A protein and the small-molecule ligand that binds it are described below.
Small molecule (SMILES): Cc1cc2oc(=O)c(Cc3cccc4ccccc34)c(O)c2cc1C

Sequence of chain 1.A:
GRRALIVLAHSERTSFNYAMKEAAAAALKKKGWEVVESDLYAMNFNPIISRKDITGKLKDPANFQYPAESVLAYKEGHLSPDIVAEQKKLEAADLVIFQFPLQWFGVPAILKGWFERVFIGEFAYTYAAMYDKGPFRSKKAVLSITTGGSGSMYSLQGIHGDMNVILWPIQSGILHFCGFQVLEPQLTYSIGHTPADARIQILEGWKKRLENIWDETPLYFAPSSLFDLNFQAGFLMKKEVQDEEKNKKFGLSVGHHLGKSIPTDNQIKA

Binding-site contacts:
Ligand atom C22 contacts residue PHE232 of chain 1.A at 3.1 Å (hydrophobic).
Ligand atom C10 contacts residue TYR128 of chain 1.A at 3.5 Å (hydrophobic).
Ligand atom C13 contacts residue GLY149 of chain 1.B at 3.5 Å.
Ligand atom C8 contacts residue GLY150 of chain 1.B at 3.8 Å.
Ligand atom C15 contacts residue TYR128 of chain 1.A at 3.9 Å (hydrophobic).
Ligand atom C19 contacts residue TYR128 of chain 1.A at 3.1 Å (hydrophobic).
Ligand atom C18 contacts residue TYR128 of chain 1.A at 3.1 Å (hydrophobic).
Ligand atom O7 contacts residue MET154 of chain 1.B at 3.7 Å.
Ligand atom C14 contacts residue TYR128 of chain 1.A at 3.6 Å (hydrophobic).
Ligand atom C13 contacts residue GLY150 of chain 1.B at 3.5 Å.
Ligand atom C12 contacts residue TYR126 of chain 1.A at 3.5 Å (hydrophobic).
Ligand atom C17 contacts residue TYR128 of chain 1.A at 3.4 Å (hydrophobic).
Ligand atom C6 contacts residue FAD1 of chain 1.K at 3.4 Å.
Ligand atom C16 contacts residue TYR128 of chain 1.A at 3.8 Å (hydrophobic).
Ligand atom C2 contacts residue FAD1 of chain 1.K at 3.1 Å.
Ligand atom C23 contacts residue PHE232 of chain 1.A at 3.7 Å (hydrophobic).
Ligand atom C4 contacts residue FAD1 of chain 1.K at 3.8 Å.
Ligand atom C20 contacts residue HIS194 of chain 1.B at 3.3 Å.
Ligand atom C8 contacts residue HIS161 of chain 1.B at 3.3 Å.
Ligand atom C21 contacts residue PHE232 of chain 1.A at 3.4 Å (hydrophobic).
Ligand atom C12 contacts residue FAD1 of chain 1.K at 3.7 Å.
Ligand atom O2 contacts residue FAD1 of chain 1.K at 3.4 Å (h-bond).
Ligand atom C1 contacts residue PHE178 of chain 1.A at 3.9 Å (hydrophobic).
Ligand atom C1 contacts residue FAD1 of chain 1.K at 3.3 Å.
Ligand atom C11 contacts residue FAD1 of chain 1.K at 3.3 Å.
Ligand atom O7 contacts residue HIS161 of chain 1.B at 2.7 Å.
Ligand atom O2 contacts residue HIS161 of chain 1.B at 3.2 Å.
Ligand atom O7 contacts residue FAD1 of chain 1.K at 3.7 Å.
Ligand atom C8 contacts residue FAD1 of chain 1.K at 3.6 Å.
Ligand atom C5 contacts residue FAD1 of chain 1.K at 3.9 Å.
Ligand atom C11 contacts residue TRP105 of chain 1.B at 3.1 Å (hydrophobic).
Ligand atom C11 contacts residue PHE178 of chain 1.A at 3.8 Å (hydrophobic).
Ligand atom C3 contacts residue FAD1 of chain 1.K at 3.5 Å.
Ligand atom C21 contacts residue HIS194 of chain 1.B at 2.8 Å.
Ligand atom C18 contacts residue MET131 of chain 1.A at 3.6 Å (hydrophobic).
Ligand atom C2 contacts residue PHE106 of chain 1.B at 3.9 Å (hydrophobic).
Ligand atom C2 contacts residue PHE178 of chain 1.A at 3.6 Å (hydrophobic).
Ligand atom C9 contacts residue GLY150 of chain 1.B at 3.8 Å.
Ligand atom O7 contacts residue GLY150 of chain 1.B at 3.3 Å.
Ligand atom O1 contacts residue TYR128 of chain 1.A at 2.7 Å.

Sequence of chain 1.B:
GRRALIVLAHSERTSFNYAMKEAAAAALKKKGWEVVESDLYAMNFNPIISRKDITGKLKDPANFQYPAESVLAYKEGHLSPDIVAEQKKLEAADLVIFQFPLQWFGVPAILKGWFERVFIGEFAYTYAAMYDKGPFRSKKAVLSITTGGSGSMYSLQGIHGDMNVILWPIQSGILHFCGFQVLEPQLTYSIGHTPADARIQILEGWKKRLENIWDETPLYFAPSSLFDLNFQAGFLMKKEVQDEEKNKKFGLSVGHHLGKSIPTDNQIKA